Sequence of chain 3.B:
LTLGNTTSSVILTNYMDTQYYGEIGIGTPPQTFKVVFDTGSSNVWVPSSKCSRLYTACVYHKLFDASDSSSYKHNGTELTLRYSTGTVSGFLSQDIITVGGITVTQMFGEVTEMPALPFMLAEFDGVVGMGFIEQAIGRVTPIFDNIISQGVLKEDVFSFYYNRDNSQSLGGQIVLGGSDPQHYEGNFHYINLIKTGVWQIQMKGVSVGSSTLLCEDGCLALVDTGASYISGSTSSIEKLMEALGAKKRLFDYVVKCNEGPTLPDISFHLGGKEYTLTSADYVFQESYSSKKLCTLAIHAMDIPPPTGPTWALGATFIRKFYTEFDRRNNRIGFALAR

The protein below binds the small molecule below.
Small molecule (SMILES): CC[C@H](C[C@H](O)[C@@H](N)CN1CC(=O)N(c2ccccc2Cl)CC1(C)C)C(=O)NC1[C@@H]2CC3C[C@H]1CC(O)(C3)C2

Binding-site contacts:
Ligand atom C23 contacts residue GLY228 of chain 3.B at 3.7 Å.
Ligand atom C28 contacts residue GLN19 of chain 3.B at 3.7 Å.
Ligand atom C19 contacts residue THR85 of chain 3.B at 3.5 Å.
Ligand atom CL contacts residue PRO118 of chain 3.B at 3.6 Å.
Ligand atom O31 contacts residue THR85 of chain 3.B at 2.9 Å (h-bond).
Ligand atom C22 contacts residue GLY228 of chain 3.B at 3.8 Å.
Ligand atom C7 contacts residue GLN135 of chain 3.B at 3.7 Å.
Ligand atom C24 contacts residue VAL127 of chain 3.B at 3.8 Å (hydrophobic).
Ligand atom C37 contacts residue LEU224 of chain 3.B at 3.5 Å (hydrophobic).
Ligand atom O36 contacts residue SER84 of chain 3.B at 3.1 Å (h-bond).
Ligand atom C9 contacts residue GLY40 of chain 3.B at 3.7 Å.
Ligand atom C18 contacts residue THR85 of chain 3.B at 3.2 Å.
Ligand atom C13 contacts residue ASP38 of chain 3.B at 3.6 Å.
Ligand atom CL contacts residue PHE124 of chain 3.B at 3.7 Å.
Ligand atom C15 contacts residue ASP38 of chain 3.B at 3.5 Å.
Ligand atom C39 contacts residue LEU224 of chain 3.B at 3.8 Å (hydrophobic).
Ligand atom CL contacts residue PHE119 of chain 3.B at 3.5 Å.
Ligand atom C39 contacts residue ILE305 of chain 3.B at 3.8 Å (hydrophobic).
Ligand atom C33 contacts residue ASP226 of chain 3.B at 3.8 Å.
Ligand atom C23 contacts residue ASP38 of chain 3.B at 3.6 Å.
Ligand atom N17 contacts residue GLY228 of chain 3.B at 3.5 Å (h-bond).
Ligand atom O36 contacts residue TYR83 of chain 3.B at 3.4 Å.
Ligand atom O38 contacts residue GLY40 of chain 3.B at 3.1 Å.
Ligand atom C9 contacts residue GLN135 of chain 3.B at 3.8 Å.
Ligand atom C35 contacts residue GLY40 of chain 3.B at 3.8 Å.
Ligand atom O31 contacts residue PRO118 of chain 3.B at 3.8 Å.
Ligand atom N12 contacts residue GLY40 of chain 3.B at 3.1 Å (h-bond).
Ligand atom C21 contacts residue PHE124 of chain 3.B at 3.9 Å (hydrophobic).
Ligand atom N16 contacts residue ASP226 of chain 3.B at 3.0 Å (salt-bridge).
Ligand atom C21 contacts residue GLY228 of chain 3.B at 3.6 Å.
Ligand atom C30 contacts residue PHE124 of chain 3.B at 3.7 Å (hydrophobic).
Ligand atom O11 contacts residue ILE137 of chain 3.B at 3.6 Å.
Ligand atom C14 contacts residue ASP38 of chain 3.B at 3.7 Å.
Ligand atom C8 contacts residue GLN135 of chain 3.B at 3.6 Å.
Ligand atom N16 contacts residue ASP38 of chain 3.B at 2.8 Å (salt-bridge).
Ligand atom O38 contacts residue ASP38 of chain 3.B at 2.6 Å (salt-bridge).
Ligand atom O38 contacts residue SER41 of chain 3.B at 3.5 Å (h-bond).
Ligand atom C5 contacts residue ARG82 of chain 3.B at 3.3 Å.
Ligand atom N16 contacts residue GLY228 of chain 3.B at 3.1 Å (h-bond).
Ligand atom C34 contacts residue GLY40 of chain 3.B at 3.4 Å.